A protein and the small-molecule ligand that binds it are described below.
Small molecule (SMILES): CC[C@H](C)[C@H](NC(=O)[C@@H](NC(=O)[C@H](O)[C@@H](C=O)C(C)C)C(C)C)C(=O)O

Sequence of chain 1.D:
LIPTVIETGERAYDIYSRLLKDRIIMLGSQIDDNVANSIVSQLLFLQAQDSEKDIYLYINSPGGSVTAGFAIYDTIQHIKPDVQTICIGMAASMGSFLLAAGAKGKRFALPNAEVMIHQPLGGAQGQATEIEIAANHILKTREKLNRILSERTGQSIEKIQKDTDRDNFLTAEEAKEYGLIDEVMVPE

Binding-site contacts:
Ligand atom C4 contacts residue SER98 of chain 1.D at 2.4 Å.
Ligand atom C11 contacts residue LEU126 of chain 1.D at 3.9 Å (hydrophobic).
Ligand atom O27 contacts residue LEU126 of chain 1.D at 3.9 Å.
Ligand atom C22 contacts residue LEU126 of chain 1.D at 3.8 Å (hydrophobic).
Ligand atom C9 contacts residue SER98 of chain 1.D at 3.3 Å.
Ligand atom C42 contacts residue PRO125 of chain 1.D at 3.8 Å (hydrophobic).
Ligand atom O27 contacts residue GLY127 of chain 1.D at 3.7 Å.
Ligand atom N13 contacts residue GLY69 of chain 1.D at 3.1 Å (h-bond).
Ligand atom C1 contacts residue GLY68 of chain 1.D at 3.9 Å.
Ligand atom C1 contacts residue MET99 of chain 1.D at 3.5 Å (hydrophobic).
Ligand atom O3 contacts residue GLY68 of chain 1.D at 2.8 Å.
Ligand atom C9 contacts residue VAL71 of chain 1.D at 3.8 Å (hydrophobic).
Ligand atom O19 contacts residue SER70 of chain 1.D at 3.7 Å.
Ligand atom O12 contacts residue LEU126 of chain 1.D at 2.7 Å (h-bond).
Ligand atom C23 contacts residue VAL71 of chain 1.D at 3.6 Å (hydrophobic).
Ligand atom O3 contacts residue SER98 of chain 1.D at 2.3 Å (h-bond).
Ligand atom C22 contacts residue ILE143 of chain 1.D at 3.7 Å (hydrophobic).
Ligand atom N20 contacts residue LEU126 of chain 1.D at 2.9 Å (h-bond).
Ligand atom C14 contacts residue LEU126 of chain 1.D at 3.3 Å (hydrophobic).
Ligand atom C18 contacts residue VAL71 of chain 1.D at 3.9 Å (hydrophobic).
Ligand atom C9 contacts residue GLY69 of chain 1.D at 3.3 Å.
Ligand atom C18 contacts residue LEU126 of chain 1.D at 3.5 Å (hydrophobic).
Ligand atom C5 contacts residue SER98 of chain 1.D at 3.6 Å.
Ligand atom C24 contacts residue ILE143 of chain 1.D at 3.8 Å (hydrophobic).
Ligand atom C1 contacts residue SER98 of chain 1.D at 1.3 Å.
Ligand atom O3 contacts residue GLY69 of chain 1.D at 2.8 Å (h-bond).
Ligand atom C42 contacts residue THR146 of chain 1.D at 3.5 Å.
Ligand atom C11 contacts residue GLY69 of chain 1.D at 3.8 Å.
Ligand atom O10 contacts residue VAL71 of chain 1.D at 3.4 Å.
Ligand atom C11 contacts residue VAL71 of chain 1.D at 3.7 Å (hydrophobic).
Ligand atom N13 contacts residue VAL71 of chain 1.D at 3.7 Å.
Ligand atom O10 contacts residue SER98 of chain 1.D at 3.1 Å (h-bond).
Ligand atom C7 contacts residue GLY69 of chain 1.D at 3.1 Å.
Ligand atom C6 contacts residue HIS123 of chain 1.D at 3.7 Å.
Ligand atom O19 contacts residue VAL71 of chain 1.D at 3.1 Å (h-bond).
Ligand atom O3 contacts residue MET99 of chain 1.D at 3.3 Å (h-bond).
Ligand atom C24 contacts residue HIS142 of chain 1.D at 3.7 Å.
Ligand atom O12 contacts residue PRO125 of chain 1.D at 3.2 Å.
Ligand atom O10 contacts residue MET99 of chain 1.D at 3.8 Å.
Ligand atom C6 contacts residue SER98 of chain 1.D at 3.7 Å.